The protein below binds the small molecule below.
Small molecule (SMILES): [O+]#[C-]->[Re+](<-[C-]#[O+])(<-[C-]#[O+])(n1ccnc1)n1ccnc1

Binding-site contacts:
Ligand atom RE contacts residue LEU75 of chain 1.A at 4.5 Å.
Ligand atom N2 contacts residue ASP101 of chain 1.A at 3.9 Å.
Ligand atom N1 contacts residue LEU75 of chain 1.A at 4.2 Å.
Ligand atom C6 contacts residue LEU75 of chain 1.A at 3.5 Å (hydrophobic).
Ligand atom N1 contacts residue TRP63 of chain 1.A at 3.8 Å.
Ligand atom C3 contacts residue TRP63 of chain 1.A at 3.7 Å (hydrophobic).
Ligand atom N4 contacts residue ASP101 of chain 1.A at 4.0 Å.
Ligand atom N3 contacts residue ASP101 of chain 1.A at 3.0 Å (salt-bridge).
Ligand atom O3 contacts residue ASP101 of chain 1.A at 3.7 Å.
Ligand atom C6 contacts residue TRP62 of chain 1.A at 3.7 Å (hydrophobic).
Ligand atom O2 contacts residue ASP101 of chain 1.A at 4.0 Å.
Ligand atom C3 contacts residue LEU75 of chain 1.A at 3.5 Å (hydrophobic).
Ligand atom C6 contacts residue ASP101 of chain 1.A at 4.3 Å.
Ligand atom C3 contacts residue ASP101 of chain 1.A at 2.9 Å.
Ligand atom C4 contacts residue ASP101 of chain 1.A at 2.9 Å.
Ligand atom RE contacts residue ASP101 of chain 1.A at 2.2 Å.
Ligand atom C7 contacts residue ASP101 of chain 1.A at 3.0 Å.
Ligand atom C2 contacts residue ASP101 of chain 1.A at 3.1 Å.
Ligand atom C5 contacts residue TRP62 of chain 1.A at 3.5 Å (hydrophobic).
Ligand atom C1 contacts residue ASP101 of chain 1.A at 4.1 Å.
Ligand atom C4 contacts residue TRP63 of chain 1.A at 3.8 Å (hydrophobic).
Ligand atom O3 contacts residue TRP63 of chain 1.A at 3.3 Å.
Ligand atom N1 contacts residue ASP101 of chain 1.A at 3.0 Å (salt-bridge).
Ligand atom O1 contacts residue LEU75 of chain 1.A at 3.7 Å.
Ligand atom C5 contacts residue TRP63 of chain 1.A at 3.5 Å (hydrophobic).
Ligand atom O3 contacts residue LEU75 of chain 1.A at 3.2 Å.
Ligand atom C1 contacts residue LEU75 of chain 1.A at 3.7 Å (hydrophobic).
Ligand atom N2 contacts residue TRP63 of chain 1.A at 3.5 Å.
Ligand atom C9 contacts residue ASP101 of chain 1.A at 4.4 Å.
Ligand atom C6 contacts residue TRP63 of chain 1.A at 3.9 Å (hydrophobic).

Sequence of chain 1.A:
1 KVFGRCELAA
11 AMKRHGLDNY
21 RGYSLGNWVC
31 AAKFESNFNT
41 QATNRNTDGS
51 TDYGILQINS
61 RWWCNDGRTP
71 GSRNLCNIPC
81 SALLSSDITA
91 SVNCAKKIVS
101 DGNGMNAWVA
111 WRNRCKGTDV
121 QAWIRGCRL